Binding-site contacts:
Ligand atom CA contacts residue TYR66 of chain 1.D at 3.6 Å (hydrophobic).
Ligand atom O contacts residue GLU180 of chain 1.D at 4.2 Å.
Ligand atom OXT contacts residue PHE136 of chain 1.D at 2.9 Å (h-bond).
Ligand atom C contacts residue ASP84 of chain 1.D at 4.4 Å.
Ligand atom OXT contacts residue SER135 of chain 1.D at 3.5 Å.
Ligand atom C contacts residue ALA86 of chain 1.D at 4.1 Å (hydrophobic).
Ligand atom OXT contacts residue ARG91 of chain 1.D at 2.9 Å (salt-bridge).
Ligand atom O contacts residue VAL85 of chain 1.D at 3.9 Å.
Ligand atom C contacts residue TYR66 of chain 1.D at 3.6 Å (hydrophobic).
Ligand atom C contacts residue PHE136 of chain 1.D at 4.0 Å (hydrophobic).
Ligand atom OXT contacts residue TYR66 of chain 1.D at 3.6 Å.
Ligand atom O contacts residue ASP84 of chain 1.D at 3.8 Å.
Ligand atom C contacts residue ARG91 of chain 1.D at 3.5 Å.
Ligand atom N contacts residue GLU180 of chain 1.D at 2.7 Å (salt-bridge).
Ligand atom O contacts residue ALA86 of chain 1.D at 3.0 Å (h-bond).
Ligand atom CA contacts residue ASP84 of chain 1.D at 3.9 Å.
Ligand atom O contacts residue PHE136 of chain 1.D at 4.3 Å.
Ligand atom N contacts residue ASP84 of chain 1.D at 2.9 Å (salt-bridge).
Ligand atom C contacts residue SER135 of chain 1.D at 4.2 Å.
Ligand atom OXT contacts residue GLY134 of chain 1.D at 4.1 Å.
Ligand atom N contacts residue TYR183 of chain 1.D at 2.9 Å (h-bond).
Ligand atom N contacts residue TYR66 of chain 1.D at 4.0 Å.
Ligand atom N contacts residue TRP206 of chain 1.D at 4.0 Å.
Ligand atom C contacts residue GLU180 of chain 1.D at 3.9 Å.
Ligand atom CA contacts residue TYR183 of chain 1.D at 3.9 Å (hydrophobic).
Ligand atom CA contacts residue GLU180 of chain 1.D at 3.4 Å.
Ligand atom CA contacts residue SER135 of chain 1.D at 4.3 Å.
Ligand atom N contacts residue ALA86 of chain 1.D at 4.3 Å.
Ligand atom O contacts residue ARG91 of chain 1.D at 2.8 Å (salt-bridge).
Ligand atom O contacts residue TYR66 of chain 1.D at 3.5 Å.

A protein and the small-molecule ligand that binds it are described below.
Small molecule (SMILES): NCC(=O)O

Sequence of chain 1.D:
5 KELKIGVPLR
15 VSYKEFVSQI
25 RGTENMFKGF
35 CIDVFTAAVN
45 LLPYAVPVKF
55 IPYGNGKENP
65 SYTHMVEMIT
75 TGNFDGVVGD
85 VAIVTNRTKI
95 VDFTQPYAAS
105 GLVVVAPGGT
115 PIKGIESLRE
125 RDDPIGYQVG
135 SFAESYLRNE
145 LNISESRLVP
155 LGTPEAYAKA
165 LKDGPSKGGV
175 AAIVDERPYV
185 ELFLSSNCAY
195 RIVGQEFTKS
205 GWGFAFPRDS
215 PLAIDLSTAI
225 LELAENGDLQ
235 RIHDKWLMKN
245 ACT